This small molecule binds to this protein.
Small molecule (SMILES): C[C@H](NC(=O)[C@H](C)NC(=O)[C@@H](N)CCCCN)C(=O)N[C@@H](CCCN=C(N)N)C(=O)N[C@@H](CCCC[N+](C)(C)C)C(=O)N[C@@H](CO)C(=O)N[C@@H](C)C(=O)N1CCC[C@H]1C=O

Sequence of chain 1.A:
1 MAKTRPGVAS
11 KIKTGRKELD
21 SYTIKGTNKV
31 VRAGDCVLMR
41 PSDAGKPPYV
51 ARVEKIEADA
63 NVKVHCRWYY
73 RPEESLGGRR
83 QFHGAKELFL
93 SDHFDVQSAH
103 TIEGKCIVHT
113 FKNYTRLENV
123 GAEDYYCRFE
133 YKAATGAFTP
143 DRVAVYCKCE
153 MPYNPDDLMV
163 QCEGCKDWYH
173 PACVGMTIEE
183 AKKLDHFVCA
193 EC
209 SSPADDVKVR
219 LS

Binding-site contacts:
Ligand atom CM1 contacts residue TYR72 of chain 1.A at 3.4 Å (hydrophobic).
Ligand atom CM3 contacts residue TYR49 of chain 1.A at 3.9 Å (hydrophobic).
Ligand atom CM3 contacts residue GLU76 of chain 1.A at 3.6 Å.
Ligand atom CM2 contacts residue GLU76 of chain 1.A at 3.5 Å.
Ligand atom OG contacts residue PHE96 of chain 1.A at 3.7 Å.
Ligand atom N contacts residue GLN99 of chain 1.A at 3.6 Å (h-bond).
Ligand atom CB contacts residue ARG40 of chain 1.A at 3.5 Å.
Ligand atom C contacts residue HIS95 of chain 1.A at 3.8 Å.
Ligand atom C contacts residue ASP97 of chain 1.A at 3.4 Å.
Ligand atom OG contacts residue ASP97 of chain 1.A at 2.5 Å (salt-bridge).
Ligand atom CB contacts residue ALA135 of chain 1.A at 3.7 Å (hydrophobic).
Ligand atom CG contacts residue TRP70 of chain 1.A at 3.7 Å (hydrophobic).
Ligand atom C contacts residue ARG40 of chain 1.A at 3.9 Å.
Ligand atom OG contacts residue HIS95 of chain 1.A at 2.9 Å (h-bond).
Ligand atom N contacts residue ASP97 of chain 1.A at 2.7 Å (salt-bridge).
Ligand atom CB contacts residue ASP97 of chain 1.A at 3.1 Å.
Ligand atom O contacts residue ARG40 of chain 1.A at 3.6 Å.
Ligand atom CD contacts residue HIS102 of chain 1.A at 3.9 Å.
Ligand atom CG contacts residue TYR72 of chain 1.A at 3.4 Å (hydrophobic).
Ligand atom O contacts residue HIS95 of chain 1.A at 3.0 Å.
Ligand atom CE contacts residue TYR49 of chain 1.A at 3.9 Å (hydrophobic).
Ligand atom O contacts residue TYR49 of chain 1.A at 3.8 Å.
Ligand atom CA contacts residue ARG40 of chain 1.A at 3.8 Å.
Ligand atom CA contacts residue ASP97 of chain 1.A at 3.7 Å.
Ligand atom O contacts residue GLN99 of chain 1.A at 2.6 Å (h-bond).
Ligand atom CA contacts residue GLN99 of chain 1.A at 3.7 Å.
Ligand atom C contacts residue THR103 of chain 1.A at 3.8 Å.
Ligand atom CM3 contacts residue TYR71 of chain 1.A at 3.3 Å (hydrophobic).
Ligand atom C contacts residue THR103 of chain 1.A at 3.9 Å.
Ligand atom CB contacts residue GLN99 of chain 1.A at 3.6 Å.
Ligand atom CD contacts residue TRP70 of chain 1.A at 3.6 Å (hydrophobic).
Ligand atom N contacts residue ARG40 of chain 1.A at 3.1 Å (salt-bridge).
Ligand atom CG contacts residue ARG40 of chain 1.A at 3.9 Å.
Ligand atom CG contacts residue ALA135 of chain 1.A at 3.9 Å (hydrophobic).
Ligand atom CG contacts residue HIS95 of chain 1.A at 4.0 Å.
Ligand atom O contacts residue THR103 of chain 1.A at 3.4 Å.
Ligand atom CA contacts residue ASP97 of chain 1.A at 3.3 Å.
Ligand atom C contacts residue GLN99 of chain 1.A at 3.4 Å.
Ligand atom CB contacts residue ASP97 of chain 1.A at 3.9 Å.
Ligand atom O contacts residue THR103 of chain 1.A at 3.5 Å.